A protein and the small-molecule ligand that binds it are described below.
Small molecule (SMILES): CC(=O)N[C@@H]1[C@@H](O)[C@H](O)[C@@H](CO)O[C@H]1O

Sequence of chain 40.E:
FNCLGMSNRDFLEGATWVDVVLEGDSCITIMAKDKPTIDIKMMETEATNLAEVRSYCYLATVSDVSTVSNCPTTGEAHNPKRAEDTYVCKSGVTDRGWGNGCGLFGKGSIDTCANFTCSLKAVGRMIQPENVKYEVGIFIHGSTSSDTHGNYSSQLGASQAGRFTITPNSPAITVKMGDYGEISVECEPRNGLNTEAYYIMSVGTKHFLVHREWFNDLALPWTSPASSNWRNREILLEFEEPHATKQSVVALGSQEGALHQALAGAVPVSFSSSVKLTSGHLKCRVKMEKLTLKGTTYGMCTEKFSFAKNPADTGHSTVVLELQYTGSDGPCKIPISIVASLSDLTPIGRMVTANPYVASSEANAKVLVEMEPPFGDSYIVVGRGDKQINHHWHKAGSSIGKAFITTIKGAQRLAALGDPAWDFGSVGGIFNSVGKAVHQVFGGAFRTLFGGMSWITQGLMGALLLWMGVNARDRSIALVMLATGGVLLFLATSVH

Binding-site contacts:
Ligand atom C8 contacts residue TYR90 of chain 40.E at 3.6 Å (hydrophobic).
Ligand atom O7 contacts residue SER66 of chain 40.E at 3.6 Å.
Ligand atom C7 contacts residue ASN118 of chain 40.E at 3.3 Å.
Ligand atom O5 contacts residue ASN118 of chain 40.E at 2.4 Å (h-bond).
Ligand atom N2 contacts residue TYR90 of chain 40.E at 4.2 Å.
Ligand atom O6 contacts residue THR120 of chain 40.E at 3.5 Å (h-bond).
Ligand atom C1 contacts residue SER66 of chain 40.E at 4.4 Å.
Ligand atom O6 contacts residue ASN118 of chain 40.E at 4.1 Å.
Ligand atom O6 contacts residue THR89 of chain 40.E at 3.8 Å.
Ligand atom C7 contacts residue TYR90 of chain 40.E at 4.2 Å (hydrophobic).
Ligand atom O5 contacts residue THR120 of chain 40.E at 3.7 Å.
Ligand atom O7 contacts residue ASP67 of chain 40.E at 4.3 Å.
Ligand atom O7 contacts residue ASN118 of chain 40.E at 3.4 Å (h-bond).
Ligand atom C6 contacts residue THR120 of chain 40.E at 4.0 Å.
Ligand atom C1 contacts residue ASN118 of chain 40.E at 1.4 Å.
Ligand atom O6 contacts residue PHE119 of chain 40.E at 3.2 Å (h-bond).
Ligand atom O5 contacts residue SER66 of chain 40.E at 4.3 Å.
Ligand atom C5 contacts residue ASN118 of chain 40.E at 3.6 Å.
Ligand atom C2 contacts residue ASN118 of chain 40.E at 2.5 Å.
Ligand atom C8 contacts residue ASP67 of chain 40.E at 4.0 Å.
Ligand atom N2 contacts residue ASN118 of chain 40.E at 2.9 Å (h-bond).
Ligand atom C4 contacts residue ASN118 of chain 40.E at 4.2 Å.
Ligand atom C3 contacts residue ASN118 of chain 40.E at 3.8 Å.
Ligand atom C8 contacts residue ASN118 of chain 40.E at 4.3 Å.
Ligand atom C7 contacts residue ASP67 of chain 40.E at 4.3 Å.
Ligand atom C5 contacts residue THR120 of chain 40.E at 4.5 Å.